Sequence of chain 1.A:
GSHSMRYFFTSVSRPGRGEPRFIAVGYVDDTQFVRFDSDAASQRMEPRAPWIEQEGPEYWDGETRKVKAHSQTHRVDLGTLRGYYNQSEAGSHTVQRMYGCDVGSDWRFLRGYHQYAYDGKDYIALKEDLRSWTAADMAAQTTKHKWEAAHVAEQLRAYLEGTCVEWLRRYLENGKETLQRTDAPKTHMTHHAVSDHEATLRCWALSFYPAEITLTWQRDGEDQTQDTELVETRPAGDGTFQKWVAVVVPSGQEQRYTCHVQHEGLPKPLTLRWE

Binding-site contacts:
Ligand atom CG2 contacts residue LYS146 of chain 1.A at 3.3 Å.
Ligand atom O contacts residue TYR159 of chain 1.A at 2.6 Å (h-bond).
Ligand atom CD1 contacts residue MET45 of chain 1.A at 3.5 Å (hydrophobic).
Ligand atom CG contacts residue GLU63 of chain 1.A at 3.4 Å.
Ligand atom O contacts residue TRP147 of chain 1.A at 2.8 Å (h-bond).
Ligand atom N contacts residue ASP77 of chain 1.A at 2.8 Å (salt-bridge).
Ligand atom N contacts residue TYR7 of chain 1.A at 2.7 Å (h-bond).
Ligand atom O contacts residue THR73 of chain 1.A at 3.0 Å (h-bond).
Ligand atom O contacts residue TYR84 of chain 1.A at 2.8 Å (h-bond).
Ligand atom CA contacts residue GLU63 of chain 1.A at 3.6 Å.
Ligand atom N contacts residue LYS66 of chain 1.A at 3.5 Å (salt-bridge).
Ligand atom OD1 contacts residue LYS66 of chain 1.A at 2.8 Å (salt-bridge).
Ligand atom O contacts residue THR73 of chain 1.A at 3.6 Å.
Ligand atom CG2 contacts residue ASP77 of chain 1.A at 3.5 Å.
Ligand atom N contacts residue TYR171 of chain 1.A at 2.8 Å (h-bond).
Ligand atom C contacts residue LYS146 of chain 1.A at 3.6 Å.
Ligand atom O contacts residue HIS70 of chain 1.A at 3.4 Å.
Ligand atom N contacts residue TYR99 of chain 1.A at 3.1 Å (h-bond).
Ligand atom CD1 contacts residue GLU63 of chain 1.A at 3.5 Å.
Ligand atom CG2 contacts residue HIS70 of chain 1.A at 3.2 Å.
Ligand atom O contacts residue LYS146 of chain 1.A at 3.4 Å (salt-bridge).
Ligand atom CA contacts residue TYR7 of chain 1.A at 3.5 Å (hydrophobic).
Ligand atom CA contacts residue ASP77 of chain 1.A at 3.3 Å.
Ligand atom CB contacts residue ASP77 of chain 1.A at 3.5 Å.
Ligand atom C contacts residue ASP77 of chain 1.A at 3.5 Å.
Ligand atom O contacts residue LYS66 of chain 1.A at 2.8 Å (salt-bridge).
Ligand atom O contacts residue THR143 of chain 1.A at 2.8 Å (h-bond).
Ligand atom ND2 contacts residue TRP167 of chain 1.A at 3.3 Å.
Ligand atom O contacts residue LYS66 of chain 1.A at 3.5 Å.
Ligand atom CA contacts residue TYR159 of chain 1.A at 3.6 Å (hydrophobic).
Ligand atom OG1 contacts residue VAL76 of chain 1.A at 3.5 Å.
Ligand atom CG1 contacts residue ARG97 of chain 1.A at 3.2 Å.
Ligand atom CG1 contacts residue TYR99 of chain 1.A at 3.3 Å (hydrophobic).
Ligand atom N contacts residue TYR159 of chain 1.A at 3.5 Å.
Ligand atom OG1 contacts residue ASP77 of chain 1.A at 2.5 Å (salt-bridge).
Ligand atom CD2 contacts residue TYR7 of chain 1.A at 3.5 Å (hydrophobic).
Ligand atom CD1 contacts residue VAL67 of chain 1.A at 3.6 Å (hydrophobic).
Ligand atom N contacts residue GLU63 of chain 1.A at 3.0 Å (salt-bridge).
Ligand atom OXT contacts residue LYS146 of chain 1.A at 2.8 Å (salt-bridge).
Ligand atom CD2 contacts residue TYR99 of chain 1.A at 3.4 Å (hydrophobic).

The protein below binds the small molecule below.
Small molecule (SMILES): CC(C)C[C@H](NC(=O)[C@@H](N)CC(N)=O)C(=O)N[C@H](C(=O)N1CCC[C@H]1C(=O)N[C@H](C(=O)N[C@H](C(=O)N[C@@H](C)C(=O)N[C@H](C(=O)N[C@H](C(=O)O)C(C)C)[C@@H](C)O)C(C)C)[C@@H](C)O)C(C)C